Sequence of chain 1.C:
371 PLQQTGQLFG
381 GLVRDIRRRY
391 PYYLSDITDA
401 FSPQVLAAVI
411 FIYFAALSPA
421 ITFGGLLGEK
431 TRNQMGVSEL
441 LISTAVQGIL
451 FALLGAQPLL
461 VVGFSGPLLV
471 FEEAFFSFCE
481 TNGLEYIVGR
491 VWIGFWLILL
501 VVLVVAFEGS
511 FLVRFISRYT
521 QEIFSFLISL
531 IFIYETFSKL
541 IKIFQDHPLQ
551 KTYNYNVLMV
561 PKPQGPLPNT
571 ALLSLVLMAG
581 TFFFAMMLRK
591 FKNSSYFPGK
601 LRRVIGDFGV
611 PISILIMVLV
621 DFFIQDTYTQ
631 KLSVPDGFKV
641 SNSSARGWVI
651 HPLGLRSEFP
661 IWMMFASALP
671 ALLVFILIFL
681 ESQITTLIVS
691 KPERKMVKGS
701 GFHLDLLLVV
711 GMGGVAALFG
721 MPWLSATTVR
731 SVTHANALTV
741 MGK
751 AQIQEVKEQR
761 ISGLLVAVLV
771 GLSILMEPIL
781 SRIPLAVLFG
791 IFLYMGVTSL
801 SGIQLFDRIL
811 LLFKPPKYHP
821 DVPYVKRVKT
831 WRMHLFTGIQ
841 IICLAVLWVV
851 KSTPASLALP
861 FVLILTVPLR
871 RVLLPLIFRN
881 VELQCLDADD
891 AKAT

A protein and the small-molecule ligand that binds it are described below.
Small molecule (SMILES): CC(=O)N[C@H]1[C@H](O[C@H]2[C@H](O)[C@@H](NC(C)=O)CO[C@@H]2CO[C@@H]2O[C@@H](C)[C@@H](O)[C@@H](O)[C@@H]2O)O[C@H](CO)[C@@H](O[C@@H]2O[C@H](CO)[C@@H](O[C@H]3O[C@H](CO)[C@@H](O)[C@H](O)[C@@H]3O)[C@H](O[C@H]3O[C@H](CO)[C@@H](O)[C@H](O)[C@@H]3O)[C@@H]2O)[C@@H]1O

Binding-site contacts:
Ligand atom O3 contacts residue ARG432 of chain 1.C at 4.5 Å.
Ligand atom C7 contacts residue ASN433 of chain 1.C at 3.8 Å.
Ligand atom O3 contacts residue GLU480 of chain 1.C at 4.2 Å.
Ligand atom C6 contacts residue SER644 of chain 1.C at 4.4 Å.
Ligand atom C4 contacts residue GLN434 of chain 1.C at 4.4 Å.
Ligand atom C2 contacts residue ARG432 of chain 1.C at 3.3 Å.
Ligand atom C5 contacts residue ALA645 of chain 1.C at 3.8 Å (hydrophobic).
Ligand atom C4 contacts residue ASN642 of chain 1.C at 4.2 Å.
Ligand atom C5 contacts residue ASN642 of chain 1.C at 3.6 Å.
Ligand atom C6 contacts residue ARG656 of chain 1.C at 4.1 Å.
Ligand atom C1 contacts residue ASN642 of chain 1.C at 1.4 Å.
Ligand atom C5 contacts residue ARG432 of chain 1.C at 4.0 Å.
Ligand atom O5 contacts residue ARG432 of chain 1.C at 4.4 Å.
Ligand atom C3 contacts residue ASN642 of chain 1.C at 3.8 Å.
Ligand atom N2 contacts residue ASN642 of chain 1.C at 2.4 Å (h-bond).
Ligand atom N2 contacts residue ARG432 of chain 1.C at 3.5 Å (salt-bridge).
Ligand atom O2 contacts residue ARG432 of chain 1.C at 4.5 Å.
Ligand atom O5 contacts residue ALA645 of chain 1.C at 4.2 Å.
Ligand atom C8 contacts residue ASN433 of chain 1.C at 3.6 Å.
Ligand atom O3 contacts residue ARG432 of chain 1.C at 2.5 Å (salt-bridge).
Ligand atom C4 contacts residue ARG432 of chain 1.C at 4.2 Å.
Ligand atom O7 contacts residue ASN433 of chain 1.C at 4.1 Å.
Ligand atom N2 contacts residue ASN433 of chain 1.C at 4.1 Å.
Ligand atom C6 contacts residue ALA645 of chain 1.C at 3.3 Å (hydrophobic).
Ligand atom O5 contacts residue ALA645 of chain 1.C at 4.2 Å.
Ligand atom O7 contacts residue ARG432 of chain 1.C at 3.2 Å (salt-bridge).
Ligand atom C2 contacts residue ASN642 of chain 1.C at 2.5 Å.
Ligand atom C7 contacts residue ARG432 of chain 1.C at 3.5 Å.
Ligand atom O5 contacts residue ARG656 of chain 1.C at 4.1 Å.
Ligand atom O5 contacts residue SER644 of chain 1.C at 4.4 Å.
Ligand atom C3 contacts residue ARG432 of chain 1.C at 3.4 Å.
Ligand atom C7 contacts residue ASN642 of chain 1.C at 3.2 Å.
Ligand atom C8 contacts residue ASN642 of chain 1.C at 3.5 Å.
Ligand atom C1 contacts residue ARG432 of chain 1.C at 3.9 Å.
Ligand atom C3 contacts residue ARG432 of chain 1.C at 4.5 Å.
Ligand atom O7 contacts residue ASN642 of chain 1.C at 4.2 Å.
Ligand atom O5 contacts residue ASN642 of chain 1.C at 2.3 Å (h-bond).